Binding-site contacts:
Ligand atom C1 contacts residue ASN801 of chain 1.B at 3.3 Å.
Ligand atom C8 contacts residue ASN801 of chain 1.B at 3.4 Å.
Ligand atom N2 contacts residue SER803 of chain 1.B at 4.0 Å.
Ligand atom N2 contacts residue ASN801 of chain 1.B at 2.8 Å (h-bond).
Ligand atom C1 contacts residue SER803 of chain 1.B at 3.5 Å.
Ligand atom O5 contacts residue ASN801 of chain 1.B at 4.5 Å.
Ligand atom C2 contacts residue ASN801 of chain 1.B at 3.3 Å.
Ligand atom C7 contacts residue ASN801 of chain 1.B at 3.2 Å.
Ligand atom C2 contacts residue SER803 of chain 1.B at 4.4 Å.
Ligand atom O5 contacts residue GLN804 of chain 1.B at 4.3 Å.
Ligand atom O7 contacts residue ASN801 of chain 1.B at 3.8 Å.
Ligand atom C1 contacts residue GLN804 of chain 1.B at 4.4 Å.

A protein and the small-molecule ligand that binds it are described below.
Small molecule (SMILES): CC(=O)N[C@@H]1[C@@H](O)[C@H](O)[C@@H](CO)O[C@H]1O

Sequence of chain 1.B:
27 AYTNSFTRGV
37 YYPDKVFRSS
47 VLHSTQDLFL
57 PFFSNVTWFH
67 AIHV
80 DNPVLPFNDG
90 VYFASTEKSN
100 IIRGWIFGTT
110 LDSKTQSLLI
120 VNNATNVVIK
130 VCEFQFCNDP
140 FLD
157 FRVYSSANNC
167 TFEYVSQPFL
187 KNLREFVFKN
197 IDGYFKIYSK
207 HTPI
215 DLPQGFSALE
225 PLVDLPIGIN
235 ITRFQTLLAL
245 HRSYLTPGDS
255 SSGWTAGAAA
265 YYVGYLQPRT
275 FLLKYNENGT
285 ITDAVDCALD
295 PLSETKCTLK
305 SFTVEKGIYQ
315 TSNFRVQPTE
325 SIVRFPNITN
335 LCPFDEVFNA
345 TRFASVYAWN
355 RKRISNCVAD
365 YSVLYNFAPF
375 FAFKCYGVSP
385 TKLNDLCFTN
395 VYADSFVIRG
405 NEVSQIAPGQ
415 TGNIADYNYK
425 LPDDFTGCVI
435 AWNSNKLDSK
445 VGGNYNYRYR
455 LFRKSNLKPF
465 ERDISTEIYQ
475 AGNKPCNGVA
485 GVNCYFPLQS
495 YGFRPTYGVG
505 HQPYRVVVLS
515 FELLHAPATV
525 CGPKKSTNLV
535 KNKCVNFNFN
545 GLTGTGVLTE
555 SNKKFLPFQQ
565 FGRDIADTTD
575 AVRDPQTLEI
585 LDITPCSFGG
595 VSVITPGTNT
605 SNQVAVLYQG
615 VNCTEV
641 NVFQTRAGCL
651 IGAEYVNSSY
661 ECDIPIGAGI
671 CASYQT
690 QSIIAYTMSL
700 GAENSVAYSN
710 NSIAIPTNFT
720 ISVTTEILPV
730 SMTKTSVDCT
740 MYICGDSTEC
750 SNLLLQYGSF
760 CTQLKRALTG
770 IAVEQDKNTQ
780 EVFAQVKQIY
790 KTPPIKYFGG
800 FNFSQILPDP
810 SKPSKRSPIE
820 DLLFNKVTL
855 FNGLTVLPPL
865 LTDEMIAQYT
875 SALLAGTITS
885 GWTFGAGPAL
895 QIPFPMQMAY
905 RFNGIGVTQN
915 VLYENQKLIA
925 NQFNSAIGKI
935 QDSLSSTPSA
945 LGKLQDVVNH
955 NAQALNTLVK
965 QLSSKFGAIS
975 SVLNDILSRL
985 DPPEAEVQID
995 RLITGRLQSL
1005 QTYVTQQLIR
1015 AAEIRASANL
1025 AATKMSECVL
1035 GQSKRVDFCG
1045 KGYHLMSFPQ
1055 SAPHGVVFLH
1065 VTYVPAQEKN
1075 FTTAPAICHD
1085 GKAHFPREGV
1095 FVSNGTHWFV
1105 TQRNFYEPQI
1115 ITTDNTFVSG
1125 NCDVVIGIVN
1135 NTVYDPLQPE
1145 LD